The small molecule below binds the protein below.
Small molecule (SMILES): CCN1C[C@]2(COC(=O)c3ccccc3N3C(=O)C[C@H](C)C3=O)CC[C@H](OC)[C@@]34[C@@H]5C[C@H]6[C@H](OC)[C@@H]5[C@](O)(C[C@@H]6OC)[C@@](O)([C@@H](OC)[C@H]23)[C@@H]14

Sequence of chain 1.D:
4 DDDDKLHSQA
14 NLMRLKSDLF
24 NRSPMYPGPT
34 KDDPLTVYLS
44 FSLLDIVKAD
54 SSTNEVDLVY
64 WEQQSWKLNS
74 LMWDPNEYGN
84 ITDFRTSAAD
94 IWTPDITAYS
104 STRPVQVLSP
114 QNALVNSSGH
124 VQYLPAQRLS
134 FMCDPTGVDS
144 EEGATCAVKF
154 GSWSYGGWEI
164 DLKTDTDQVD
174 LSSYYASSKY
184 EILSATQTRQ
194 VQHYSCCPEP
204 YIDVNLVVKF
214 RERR

Binding-site contacts:
Ligand atom C39 contacts residue CYS199 of chain 1.E at 3.6 Å (hydrophobic).
Ligand atom C22 contacts residue TYR204 of chain 1.E at 3.5 Å (hydrophobic).
Ligand atom N23 contacts residue TRP156 of chain 1.E at 3.3 Å (h-bond).
Ligand atom C25 contacts residue TRP156 of chain 1.E at 3.1 Å (hydrophobic).
Ligand atom C5 contacts residue LYS152 of chain 1.E at 3.1 Å.
Ligand atom C9 contacts residue SER176 of chain 1.D at 3.5 Å.
Ligand atom O11 contacts residue TYR102 of chain 1.E at 3.3 Å.
Ligand atom O19 contacts residue TRP156 of chain 1.E at 3.0 Å (h-bond).
Ligand atom C21 contacts residue TYR102 of chain 1.E at 3.4 Å (hydrophobic).
Ligand atom O13 contacts residue TRP64 of chain 1.D at 3.5 Å.
Ligand atom O13 contacts residue TYR102 of chain 1.E at 3.3 Å.
Ligand atom C30 contacts residue TYR204 of chain 1.E at 3.6 Å (hydrophobic).
Ligand atom C34 contacts residue TYR204 of chain 1.E at 3.6 Å (hydrophobic).
Ligand atom C3 contacts residue ASP206 of chain 1.E at 3.4 Å.
Ligand atom O14 contacts residue TYR102 of chain 1.E at 3.1 Å.
Ligand atom C12 contacts residue TYR102 of chain 1.E at 3.1 Å (hydrophobic).
Ligand atom C4 contacts residue GLN195 of chain 1.E at 3.4 Å.
Ligand atom C3 contacts residue TYR197 of chain 1.E at 3.7 Å (hydrophobic).
Ligand atom C4 contacts residue LYS152 of chain 1.E at 3.2 Å.
Ligand atom C2 contacts residue TYR102 of chain 1.E at 3.6 Å (hydrophobic).
Ligand atom C1 contacts residue TYR102 of chain 1.E at 3.3 Å (hydrophobic).
Ligand atom O8 contacts residue SER176 of chain 1.D at 2.9 Å (h-bond).
Ligand atom C22 contacts residue TRP156 of chain 1.E at 3.2 Å (hydrophobic).
Ligand atom C2 contacts residue TYR197 of chain 1.E at 3.7 Å (hydrophobic).
Ligand atom C8 contacts residue SER176 of chain 1.D at 3.7 Å.
Ligand atom O28 contacts residue TRP64 of chain 1.D at 3.6 Å.
Ligand atom C3 contacts residue GLN195 of chain 1.E at 3.5 Å.
Ligand atom O11 contacts residue LYS152 of chain 1.E at 3.3 Å.
Ligand atom C19 contacts residue TYR204 of chain 1.E at 3.2 Å (hydrophobic).
Ligand atom C21 contacts residue SER155 of chain 1.E at 3.6 Å.
Ligand atom C6 contacts residue LYS152 of chain 1.E at 3.7 Å.
Ligand atom C29 contacts residue TRP64 of chain 1.D at 3.2 Å (hydrophobic).
Ligand atom C22 contacts residue SER157 of chain 1.E at 3.7 Å.
Ligand atom C13 contacts residue TYR102 of chain 1.E at 3.0 Å (hydrophobic).
Ligand atom C20 contacts residue TYR204 of chain 1.E at 3.4 Å (hydrophobic).
Ligand atom C33 contacts residue TYR204 of chain 1.E at 3.1 Å (hydrophobic).
Ligand atom C22 contacts residue TYR158 of chain 1.E at 3.8 Å (hydrophobic).
Ligand atom C23 contacts residue TRP156 of chain 1.E at 3.7 Å (hydrophobic).
Ligand atom O27 contacts residue TRP64 of chain 1.D at 3.7 Å.
Ligand atom C24 contacts residue TRP156 of chain 1.E at 3.4 Å (hydrophobic).

Sequence of chain 1.E:
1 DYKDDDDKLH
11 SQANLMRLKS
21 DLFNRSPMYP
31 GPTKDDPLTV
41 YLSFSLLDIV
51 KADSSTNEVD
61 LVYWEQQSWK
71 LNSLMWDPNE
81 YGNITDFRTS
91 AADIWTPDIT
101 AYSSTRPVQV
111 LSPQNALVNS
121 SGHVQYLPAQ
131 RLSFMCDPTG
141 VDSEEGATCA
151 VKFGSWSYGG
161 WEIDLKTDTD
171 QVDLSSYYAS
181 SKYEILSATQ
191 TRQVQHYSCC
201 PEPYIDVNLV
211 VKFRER